Binding-site contacts:
Ligand atom C4 contacts residue ASN149 of chain 1.A at 4.2 Å.
Ligand atom C8 contacts residue ASN148 of chain 1.A at 3.7 Å.
Ligand atom C7 contacts residue LYS147 of chain 1.A at 3.7 Å.
Ligand atom C7 contacts residue ASN148 of chain 1.A at 3.5 Å.
Ligand atom O5 contacts residue ASN148 of chain 1.A at 2.4 Å (h-bond).
Ligand atom O7 contacts residue LYS147 of chain 1.A at 3.3 Å.
Ligand atom C1 contacts residue ASN149 of chain 1.A at 4.0 Å.
Ligand atom O7 contacts residue TYR144 of chain 1.A at 3.7 Å.
Ligand atom C5 contacts residue ASN148 of chain 1.A at 3.7 Å.
Ligand atom C4 contacts residue ASN148 of chain 1.A at 4.3 Å.
Ligand atom O5 contacts residue ASN149 of chain 1.A at 3.0 Å (h-bond).
Ligand atom O7 contacts residue ASN148 of chain 1.A at 4.4 Å.
Ligand atom C3 contacts residue ASN148 of chain 1.A at 3.8 Å.
Ligand atom N2 contacts residue ASN148 of chain 1.A at 2.9 Å (h-bond).
Ligand atom O6 contacts residue ASN149 of chain 1.A at 2.7 Å (h-bond).
Ligand atom C6 contacts residue ASN149 of chain 1.A at 3.4 Å.
Ligand atom C8 contacts residue LYS147 of chain 1.A at 3.6 Å.
Ligand atom C5 contacts residue ASN149 of chain 1.A at 3.7 Å.
Ligand atom C2 contacts residue ASN148 of chain 1.A at 2.5 Å.
Ligand atom C1 contacts residue ASN148 of chain 1.A at 1.5 Å.

Sequence of chain 1.A:
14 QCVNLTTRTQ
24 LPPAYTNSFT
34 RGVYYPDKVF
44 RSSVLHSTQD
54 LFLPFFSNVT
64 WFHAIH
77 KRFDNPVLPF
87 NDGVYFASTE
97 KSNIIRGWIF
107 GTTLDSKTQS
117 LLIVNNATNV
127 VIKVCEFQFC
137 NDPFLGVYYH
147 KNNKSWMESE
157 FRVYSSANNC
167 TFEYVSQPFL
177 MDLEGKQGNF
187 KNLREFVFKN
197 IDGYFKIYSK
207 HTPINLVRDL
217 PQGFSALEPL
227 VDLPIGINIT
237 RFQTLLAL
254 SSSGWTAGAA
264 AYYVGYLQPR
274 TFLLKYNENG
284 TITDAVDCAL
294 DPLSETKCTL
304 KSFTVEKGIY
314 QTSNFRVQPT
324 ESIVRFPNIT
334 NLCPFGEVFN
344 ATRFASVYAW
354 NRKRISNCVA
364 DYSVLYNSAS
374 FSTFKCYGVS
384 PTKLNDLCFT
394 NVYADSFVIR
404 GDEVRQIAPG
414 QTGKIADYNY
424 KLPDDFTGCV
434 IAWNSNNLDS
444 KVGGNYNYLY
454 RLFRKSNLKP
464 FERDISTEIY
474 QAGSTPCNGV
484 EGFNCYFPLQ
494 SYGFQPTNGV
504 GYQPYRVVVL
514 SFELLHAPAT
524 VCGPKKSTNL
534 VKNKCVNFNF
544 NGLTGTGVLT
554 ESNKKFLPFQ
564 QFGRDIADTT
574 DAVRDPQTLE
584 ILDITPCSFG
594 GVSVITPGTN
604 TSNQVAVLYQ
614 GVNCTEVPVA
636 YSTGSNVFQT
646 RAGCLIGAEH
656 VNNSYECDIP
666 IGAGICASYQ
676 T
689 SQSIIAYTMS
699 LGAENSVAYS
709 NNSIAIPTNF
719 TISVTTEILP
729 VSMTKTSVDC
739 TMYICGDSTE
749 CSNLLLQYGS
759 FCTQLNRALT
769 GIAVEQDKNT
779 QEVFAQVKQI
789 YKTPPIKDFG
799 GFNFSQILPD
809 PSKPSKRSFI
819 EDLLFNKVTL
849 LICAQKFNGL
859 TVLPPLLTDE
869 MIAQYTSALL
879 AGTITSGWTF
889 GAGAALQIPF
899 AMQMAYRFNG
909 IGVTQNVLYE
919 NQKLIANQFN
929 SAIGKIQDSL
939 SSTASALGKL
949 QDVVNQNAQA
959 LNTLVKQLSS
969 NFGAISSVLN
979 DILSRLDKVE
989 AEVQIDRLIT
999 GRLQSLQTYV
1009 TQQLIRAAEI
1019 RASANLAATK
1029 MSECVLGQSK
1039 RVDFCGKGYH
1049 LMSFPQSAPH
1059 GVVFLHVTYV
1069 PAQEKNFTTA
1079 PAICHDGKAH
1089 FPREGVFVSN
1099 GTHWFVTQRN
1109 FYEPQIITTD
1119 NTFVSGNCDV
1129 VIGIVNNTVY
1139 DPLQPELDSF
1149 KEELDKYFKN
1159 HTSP

A small-molecule ligand and the protein it binds are described below.
Small molecule (SMILES): CC(=O)N[C@@H]1[C@@H](O)[C@H](O)[C@@H](CO)O[C@H]1O